Sequence of chain 1.B:
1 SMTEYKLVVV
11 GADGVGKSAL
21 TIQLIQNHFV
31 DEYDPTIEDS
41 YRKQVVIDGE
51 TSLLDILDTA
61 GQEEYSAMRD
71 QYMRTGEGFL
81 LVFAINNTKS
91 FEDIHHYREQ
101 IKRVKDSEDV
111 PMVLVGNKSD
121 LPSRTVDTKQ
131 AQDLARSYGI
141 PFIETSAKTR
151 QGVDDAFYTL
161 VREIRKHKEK

The small molecule below binds the protein below.
Small molecule (SMILES): Nc1nc2c(ncn2[C@@H]2O[C@H](CO[P](=O)(O)O[P](=O)(O)NP(=O)(O)O)[C@@H](O)[C@H]2O)c(=O)[nH]1

Binding-site contacts:
Ligand atom O6 contacts residue SER146 of chain 1.B at 3.5 Å (h-bond).
Ligand atom O1A contacts residue ALA19 of chain 1.B at 2.7 Å (h-bond).
Ligand atom O3G contacts residue ASP13 of chain 1.B at 2.6 Å (salt-bridge).
Ligand atom C6 contacts residue ASP120 of chain 1.B at 3.5 Å.
Ligand atom PB contacts residue LYS17 of chain 1.B at 3.5 Å.
Ligand atom O1G contacts residue MG1 of chain 1.H at 2.0 Å.
Ligand atom PG contacts residue MG1 of chain 1.H at 3.1 Å.
Ligand atom N2 contacts residue LEU121 of chain 1.B at 3.5 Å.
Ligand atom C6 contacts residue LYS118 of chain 1.B at 3.5 Å.
Ligand atom O4' contacts residue LYS118 of chain 1.B at 3.3 Å (salt-bridge).
Ligand atom N1 contacts residue ASP120 of chain 1.B at 2.7 Å (salt-bridge).
Ligand atom O1G contacts residue THR36 of chain 1.B at 2.8 Å (h-bond).
Ligand atom O2' contacts residue VAL30 of chain 1.B at 2.6 Å (h-bond).
Ligand atom O1B contacts residue VAL15 of chain 1.B at 3.5 Å (h-bond).
Ligand atom C2' contacts residue VAL30 of chain 1.B at 3.4 Å (hydrophobic).
Ligand atom O1A contacts residue GLY16 of chain 1.B at 3.5 Å.
Ligand atom O2G contacts residue ASP13 of chain 1.B at 3.4 Å.
Ligand atom N7 contacts residue ASN117 of chain 1.B at 3.1 Å (h-bond).
Ligand atom O6 contacts residue ALA147 of chain 1.B at 2.9 Å (h-bond).
Ligand atom N3B contacts residue MG1 of chain 1.H at 3.4 Å.
Ligand atom O3A contacts residue GLY16 of chain 1.B at 3.1 Å (h-bond).
Ligand atom O2' contacts residue ASP31 of chain 1.B at 3.1 Å (salt-bridge).
Ligand atom O2B contacts residue MG1 of chain 1.H at 2.0 Å.
Ligand atom O6 contacts residue LYS118 of chain 1.B at 3.2 Å.
Ligand atom O1B contacts residue GLY16 of chain 1.B at 3.2 Å (h-bond).
Ligand atom O2G contacts residue GLY61 of chain 1.B at 3.0 Å (h-bond).
Ligand atom O1B contacts residue LYS17 of chain 1.B at 2.5 Å (salt-bridge).
Ligand atom PB contacts residue MG1 of chain 1.H at 3.2 Å.
Ligand atom O2' contacts residue PHE29 of chain 1.B at 3.3 Å.
Ligand atom N3B contacts residue GLY14 of chain 1.B at 3.1 Å (h-bond).
Ligand atom O3G contacts residue PRO35 of chain 1.B at 3.1 Å.
Ligand atom N2 contacts residue ASP120 of chain 1.B at 2.9 Å (salt-bridge).
Ligand atom O2B contacts residue SER18 of chain 1.B at 2.9 Å (h-bond).
Ligand atom O6 contacts residue ASN117 of chain 1.B at 3.2 Å (h-bond).
Ligand atom O6 contacts residue ASP120 of chain 1.B at 3.5 Å (salt-bridge).
Ligand atom O1A contacts residue SER18 of chain 1.B at 3.4 Å (h-bond).
Ligand atom O3' contacts residue ASP31 of chain 1.B at 2.9 Å (salt-bridge).
Ligand atom O2G contacts residue LYS17 of chain 1.B at 2.8 Å (salt-bridge).
Ligand atom O2B contacts residue LYS17 of chain 1.B at 3.5 Å (salt-bridge).
Ligand atom O3G contacts residue THR36 of chain 1.B at 3.5 Å (h-bond).